A protein and the small-molecule ligand that binds it are described below.
Small molecule (SMILES): NS(=O)(=O)Oc1ccc(NC(=O)Nc2ccc(Cl)c(C(F)(F)F)c2)cc1

Binding-site contacts:
Ligand atom C20 contacts residue LEU199 of chain 1.B at 3.6 Å (hydrophobic).
Ligand atom CL8 contacts residue ALA133 of chain 1.B at 3.7 Å.
Ligand atom O5 contacts residue HIS120 of chain 1.B at 3.4 Å (h-bond).
Ligand atom S2 contacts residue ZN1 of chain 1.I at 3.0 Å.
Ligand atom O3 contacts residue SER198 of chain 1.B at 3.8 Å.
Ligand atom N16 contacts residue GLN93 of chain 1.B at 2.8 Å (h-bond).
Ligand atom F10 contacts residue ALA136 of chain 1.B at 3.3 Å.
Ligand atom F12 contacts residue ALA136 of chain 1.B at 3.8 Å.
Ligand atom O1 contacts residue LEU199 of chain 1.B at 3.3 Å.
Ligand atom C6 contacts residue LEU132 of chain 1.B at 3.6 Å (hydrophobic).
Ligand atom C19 contacts residue HIS95 of chain 1.B at 3.8 Å.
Ligand atom S2 contacts residue HIS120 of chain 1.B at 3.8 Å.
Ligand atom F10 contacts residue TYR205 of chain 1.B at 3.6 Å.
Ligand atom O15 contacts residue GLN93 of chain 1.B at 3.0 Å (h-bond).
Ligand atom N16 contacts residue HIS68 of chain 1.B at 3.6 Å.
Ligand atom O3 contacts residue THR200 of chain 1.B at 2.9 Å (h-bond).
Ligand atom C19 contacts residue HIS201 of chain 1.B at 3.3 Å.
Ligand atom O3 contacts residue TRP210 of chain 1.B at 3.1 Å.
Ligand atom F12 contacts residue TYR205 of chain 1.B at 3.5 Å.
Ligand atom C21 contacts residue LEU199 of chain 1.B at 3.7 Å (hydrophobic).
Ligand atom C14 contacts residue GLN93 of chain 1.B at 3.6 Å.
Ligand atom C18 contacts residue HIS95 of chain 1.B at 3.8 Å.
Ligand atom O5 contacts residue VAL144 of chain 1.B at 3.7 Å.
Ligand atom O5 contacts residue HIS95 of chain 1.B at 3.7 Å.
Ligand atom F12 contacts residue LEU199 of chain 1.B at 3.6 Å.
Ligand atom O1 contacts residue THR200 of chain 1.B at 3.8 Å.
Ligand atom N6 contacts residue HIS95 of chain 1.B at 3.4 Å (h-bond).
Ligand atom N6 contacts residue ZN1 of chain 1.I at 2.0 Å.
Ligand atom C5 contacts residue LEU132 of chain 1.B at 3.8 Å (hydrophobic).
Ligand atom F12 contacts residue PRO203 of chain 1.B at 3.3 Å.
Ligand atom O5 contacts residue TRP210 of chain 1.B at 3.8 Å.
Ligand atom C18 contacts residue HIS201 of chain 1.B at 3.4 Å.
Ligand atom F11 contacts residue PRO203 of chain 1.B at 3.5 Å.
Ligand atom C17 contacts residue GLN93 of chain 1.B at 3.4 Å.
Ligand atom S2 contacts residue THR200 of chain 1.B at 3.7 Å.
Ligand atom O5 contacts residue ZN1 of chain 1.I at 3.1 Å.
Ligand atom N6 contacts residue HIS120 of chain 1.B at 3.4 Å (h-bond).
Ligand atom N6 contacts residue THR200 of chain 1.B at 2.9 Å (h-bond).
Ligand atom N6 contacts residue HIS97 of chain 1.B at 3.3 Å (h-bond).
Ligand atom O3 contacts residue LEU199 of chain 1.B at 3.5 Å.

Sequence of chain 1.B:
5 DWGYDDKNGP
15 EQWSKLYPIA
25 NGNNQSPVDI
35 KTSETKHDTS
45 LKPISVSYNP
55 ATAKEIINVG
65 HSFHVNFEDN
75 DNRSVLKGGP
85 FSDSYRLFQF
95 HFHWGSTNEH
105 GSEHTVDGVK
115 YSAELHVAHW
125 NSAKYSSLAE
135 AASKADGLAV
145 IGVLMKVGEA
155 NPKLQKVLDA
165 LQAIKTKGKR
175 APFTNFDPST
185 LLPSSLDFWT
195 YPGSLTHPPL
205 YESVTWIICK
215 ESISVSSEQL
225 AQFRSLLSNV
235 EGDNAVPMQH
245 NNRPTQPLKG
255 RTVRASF